Sequence of chain 1.B:
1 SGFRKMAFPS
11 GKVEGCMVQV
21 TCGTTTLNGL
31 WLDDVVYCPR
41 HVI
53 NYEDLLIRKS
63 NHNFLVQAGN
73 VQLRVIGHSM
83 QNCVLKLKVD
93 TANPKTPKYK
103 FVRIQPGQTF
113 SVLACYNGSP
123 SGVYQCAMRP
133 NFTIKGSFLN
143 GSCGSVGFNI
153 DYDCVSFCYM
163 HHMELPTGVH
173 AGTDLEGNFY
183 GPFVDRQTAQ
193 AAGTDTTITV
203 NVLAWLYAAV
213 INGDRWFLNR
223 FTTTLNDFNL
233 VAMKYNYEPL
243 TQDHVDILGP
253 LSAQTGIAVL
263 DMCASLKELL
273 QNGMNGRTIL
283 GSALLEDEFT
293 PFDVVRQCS

This small molecule binds to this protein.
Small molecule (SMILES): O=C(Cc1cccc(Cl)c1)Nn1nnc2ccccc21

Binding-site contacts:
Ligand atom C2 contacts residue DMS1 of chain 1.D at 3.5 Å.
Ligand atom C7 contacts residue LEU141 of chain 1.A at 3.9 Å (hydrophobic).
Ligand atom C8 contacts residue LEU141 of chain 1.A at 3.7 Å (hydrophobic).
Ligand atom C contacts residue MET49 of chain 1.A at 3.7 Å (hydrophobic).
Ligand atom N3 contacts residue HIS163 of chain 1.A at 2.8 Å (h-bond).
Ligand atom C13 contacts residue MET165 of chain 1.A at 3.7 Å (hydrophobic).
Ligand atom CL contacts residue HIS164 of chain 1.A at 3.9 Å.
Ligand atom C9 contacts residue GLU166 of chain 1.A at 3.6 Å.
Ligand atom O contacts residue GLU166 of chain 1.A at 3.4 Å (salt-bridge).
Ligand atom C1 contacts residue DMS1 of chain 1.D at 3.8 Å.
Ligand atom C10 contacts residue ASN142 of chain 1.A at 3.7 Å.
Ligand atom CL contacts residue MET49 of chain 1.A at 4.0 Å.
Ligand atom CL contacts residue ASP187 of chain 1.A at 3.5 Å.
Ligand atom C11 contacts residue ASN142 of chain 1.A at 3.9 Å.
Ligand atom N contacts residue CYS145 of chain 1.A at 3.6 Å (h-bond).
Ligand atom N2 contacts residue GLU166 of chain 1.A at 3.7 Å.
Ligand atom C2 contacts residue GLN189 of chain 1.A at 3.3 Å.
Ligand atom CL contacts residue MET165 of chain 1.A at 3.8 Å.
Ligand atom C13 contacts residue HIS41 of chain 1.A at 3.8 Å.
Ligand atom N3 contacts residue SER144 of chain 1.A at 4.0 Å.
Ligand atom C8 contacts residue GLU166 of chain 1.A at 3.2 Å.
Ligand atom C2 contacts residue MET49 of chain 1.A at 4.0 Å (hydrophobic).
Ligand atom N3 contacts residue MET165 of chain 1.A at 4.1 Å.
Ligand atom C9 contacts residue LEU141 of chain 1.A at 3.8 Å (hydrophobic).
Ligand atom C9 contacts residue PHE140 of chain 1.A at 3.8 Å (hydrophobic).
Ligand atom C1 contacts residue MET49 of chain 1.A at 3.4 Å (hydrophobic).
Ligand atom N1 contacts residue CYS145 of chain 1.A at 3.8 Å.
Ligand atom CL contacts residue HIS41 of chain 1.A at 3.5 Å.
Ligand atom N2 contacts residue CYS145 of chain 1.A at 3.4 Å (h-bond).
Ligand atom N2 contacts residue MET165 of chain 1.A at 3.7 Å.
Ligand atom C7 contacts residue GLU166 of chain 1.A at 3.6 Å.
Ligand atom C9 contacts residue ASN142 of chain 1.A at 3.8 Å.
Ligand atom C13 contacts residue HIS164 of chain 1.A at 3.5 Å.
Ligand atom N3 contacts residue GLU166 of chain 1.A at 3.8 Å.
Ligand atom O contacts residue MET165 of chain 1.A at 3.7 Å.
Ligand atom C3 contacts residue GLN189 of chain 1.A at 3.8 Å.
Ligand atom C8 contacts residue PHE140 of chain 1.A at 3.4 Å (hydrophobic).
Ligand atom N2 contacts residue HIS163 of chain 1.A at 3.1 Å (h-bond).
Ligand atom C contacts residue MET165 of chain 1.A at 3.6 Å (hydrophobic).
Ligand atom C contacts residue HIS164 of chain 1.A at 4.0 Å.

Sequence of chain 1.A:
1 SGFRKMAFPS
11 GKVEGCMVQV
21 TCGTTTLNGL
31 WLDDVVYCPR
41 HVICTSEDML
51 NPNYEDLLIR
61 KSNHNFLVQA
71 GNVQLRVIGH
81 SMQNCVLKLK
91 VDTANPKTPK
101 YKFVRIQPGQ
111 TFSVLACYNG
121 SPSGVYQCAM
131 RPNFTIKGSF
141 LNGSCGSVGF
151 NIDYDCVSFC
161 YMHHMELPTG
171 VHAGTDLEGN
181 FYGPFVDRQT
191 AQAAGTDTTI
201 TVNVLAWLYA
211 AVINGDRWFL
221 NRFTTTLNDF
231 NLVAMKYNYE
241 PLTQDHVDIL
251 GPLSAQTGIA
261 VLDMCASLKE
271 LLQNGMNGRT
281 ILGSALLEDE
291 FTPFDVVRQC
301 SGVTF